Sequence of chain 1.D:
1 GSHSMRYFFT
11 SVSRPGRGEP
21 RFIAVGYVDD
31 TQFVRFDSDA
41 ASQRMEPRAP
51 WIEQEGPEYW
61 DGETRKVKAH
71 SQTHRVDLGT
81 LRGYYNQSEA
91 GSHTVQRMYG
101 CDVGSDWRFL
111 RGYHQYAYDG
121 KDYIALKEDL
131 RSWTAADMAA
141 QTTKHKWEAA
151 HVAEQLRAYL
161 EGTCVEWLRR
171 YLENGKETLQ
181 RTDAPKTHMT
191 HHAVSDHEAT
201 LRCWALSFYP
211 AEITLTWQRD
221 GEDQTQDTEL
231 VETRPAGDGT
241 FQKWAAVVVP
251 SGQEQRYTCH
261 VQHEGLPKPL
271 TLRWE

A small-molecule ligand and the protein it binds are described below.
Small molecule (SMILES): CC[C@H](C)[C@H](NC(=O)CNC(=O)[C@H](CC(C)C)NC(=O)[C@H](C)N)C(=O)NCC(=O)N[C@H](C(=O)N[C@@H](CC(C)C)C(=O)N[C@H](C(=O)N[C@H](C(=O)O)C(C)C)[C@@H](C)O)[C@@H](C)CC

Binding-site contacts:
Ligand atom CB contacts residue ASP77 of chain 1.D at 3.4 Å.
Ligand atom CG1 contacts residue TYR116 of chain 1.D at 3.6 Å (hydrophobic).
Ligand atom O contacts residue TRP147 of chain 1.D at 3.6 Å.
Ligand atom OXT contacts residue THR143 of chain 1.D at 2.8 Å (h-bond).
Ligand atom O contacts residue THR80 of chain 1.D at 3.6 Å.
Ligand atom N contacts residue TYR159 of chain 1.D at 3.6 Å.
Ligand atom CA contacts residue TYR159 of chain 1.D at 3.6 Å (hydrophobic).
Ligand atom O contacts residue TYR159 of chain 1.D at 2.6 Å (h-bond).
Ligand atom CB contacts residue GLU63 of chain 1.D at 3.6 Å.
Ligand atom O contacts residue LYS66 of chain 1.D at 3.1 Å (salt-bridge).
Ligand atom N contacts residue TYR7 of chain 1.D at 3.6 Å (h-bond).
Ligand atom C contacts residue ASP77 of chain 1.D at 3.5 Å.
Ligand atom CD2 contacts residue TYR7 of chain 1.D at 3.6 Å (hydrophobic).
Ligand atom CA contacts residue TYR171 of chain 1.D at 3.5 Å (hydrophobic).
Ligand atom CD2 contacts residue PHE9 of chain 1.D at 3.6 Å (hydrophobic).
Ligand atom CG contacts residue GLU63 of chain 1.D at 3.5 Å.
Ligand atom N contacts residue GLU63 of chain 1.D at 2.9 Å (salt-bridge).
Ligand atom O contacts residue TYR7 of chain 1.D at 3.5 Å.
Ligand atom O contacts residue TYR84 of chain 1.D at 3.6 Å (h-bond).
Ligand atom C contacts residue GLU63 of chain 1.D at 3.6 Å.
Ligand atom CA contacts residue GLU63 of chain 1.D at 3.4 Å.
Ligand atom CD2 contacts residue TYR99 of chain 1.D at 3.4 Å (hydrophobic).
Ligand atom N contacts residue ASP77 of chain 1.D at 2.9 Å (salt-bridge).
Ligand atom CB contacts residue TRP167 of chain 1.D at 3.6 Å (hydrophobic).
Ligand atom O contacts residue TRP147 of chain 1.D at 2.9 Å (h-bond).
Ligand atom CG2 contacts residue ASP77 of chain 1.D at 3.6 Å.
Ligand atom N contacts residue TYR171 of chain 1.D at 2.7 Å (h-bond).
Ligand atom CD1 contacts residue VAL67 of chain 1.D at 3.6 Å (hydrophobic).
Ligand atom CA contacts residue ASP77 of chain 1.D at 3.2 Å.
Ligand atom N contacts residue TYR99 of chain 1.D at 2.9 Å (h-bond).
Ligand atom O contacts residue HIS70 of chain 1.D at 3.2 Å.
Ligand atom CA contacts residue TYR7 of chain 1.D at 3.2 Å (hydrophobic).
Ligand atom O contacts residue TYR159 of chain 1.D at 3.6 Å.
Ligand atom OXT contacts residue TYR84 of chain 1.D at 2.7 Å (h-bond).
Ligand atom O contacts residue THR73 of chain 1.D at 3.6 Å (h-bond).
Ligand atom C contacts residue TYR7 of chain 1.D at 3.3 Å (hydrophobic).
Ligand atom CB contacts residue THR143 of chain 1.D at 3.5 Å.
Ligand atom CG2 contacts residue ARG97 of chain 1.D at 3.6 Å.
Ligand atom N contacts residue TYR7 of chain 1.D at 2.9 Å (h-bond).
Ligand atom C contacts residue TYR84 of chain 1.D at 3.6 Å (hydrophobic).